Sequence of chain 1.A:
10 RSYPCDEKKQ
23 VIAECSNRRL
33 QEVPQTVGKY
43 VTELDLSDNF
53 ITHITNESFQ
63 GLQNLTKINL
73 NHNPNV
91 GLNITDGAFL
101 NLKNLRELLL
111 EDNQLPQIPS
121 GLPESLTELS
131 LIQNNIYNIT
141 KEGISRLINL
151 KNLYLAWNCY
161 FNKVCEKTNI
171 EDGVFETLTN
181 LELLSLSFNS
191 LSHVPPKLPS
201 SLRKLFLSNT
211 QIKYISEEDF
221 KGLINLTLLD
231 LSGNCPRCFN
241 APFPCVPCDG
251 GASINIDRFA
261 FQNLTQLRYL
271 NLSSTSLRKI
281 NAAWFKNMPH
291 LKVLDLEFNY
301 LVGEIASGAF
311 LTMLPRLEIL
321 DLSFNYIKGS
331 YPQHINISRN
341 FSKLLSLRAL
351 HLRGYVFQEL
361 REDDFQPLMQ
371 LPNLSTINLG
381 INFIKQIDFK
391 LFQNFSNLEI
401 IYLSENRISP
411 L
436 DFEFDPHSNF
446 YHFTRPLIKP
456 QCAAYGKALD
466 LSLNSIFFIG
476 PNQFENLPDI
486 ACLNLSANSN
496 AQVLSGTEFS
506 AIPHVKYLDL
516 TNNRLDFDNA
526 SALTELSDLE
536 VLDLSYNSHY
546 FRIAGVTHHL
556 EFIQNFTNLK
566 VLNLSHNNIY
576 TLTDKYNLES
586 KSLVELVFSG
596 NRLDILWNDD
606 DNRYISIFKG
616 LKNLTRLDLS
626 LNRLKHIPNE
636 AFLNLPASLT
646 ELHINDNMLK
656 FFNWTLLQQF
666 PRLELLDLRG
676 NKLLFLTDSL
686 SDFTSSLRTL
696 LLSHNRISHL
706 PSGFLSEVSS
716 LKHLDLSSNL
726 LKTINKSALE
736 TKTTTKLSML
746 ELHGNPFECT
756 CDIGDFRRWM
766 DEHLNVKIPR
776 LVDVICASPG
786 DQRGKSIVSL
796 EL

The small molecule below binds the protein below.
Small molecule (SMILES): CC(=O)N[C@@H]1[C@@H](O)[C@H](O)[C@@H](CO)O[C@H]1O

Binding-site contacts:
Ligand atom C7 contacts residue SER587 of chain 1.A at 3.9 Å.
Ligand atom O5 contacts residue SER587 of chain 1.A at 4.2 Å.
Ligand atom C4 contacts residue ASN618 of chain 1.A at 4.0 Å.
Ligand atom C2 contacts residue SER587 of chain 1.A at 4.0 Å.
Ligand atom O7 contacts residue THR562 of chain 1.A at 4.4 Å.
Ligand atom C2 contacts residue LYS586 of chain 1.A at 4.5 Å.
Ligand atom N2 contacts residue SER587 of chain 1.A at 4.3 Å.
Ligand atom C2 contacts residue ASN618 of chain 1.A at 2.1 Å.
Ligand atom O7 contacts residue ASN618 of chain 1.A at 4.1 Å.
Ligand atom O5 contacts residue ASN618 of chain 1.A at 2.3 Å (h-bond).
Ligand atom N2 contacts residue ASN618 of chain 1.A at 2.5 Å (h-bond).
Ligand atom O5 contacts residue VAL589 of chain 1.A at 3.6 Å.
Ligand atom C5 contacts residue ASN618 of chain 1.A at 3.6 Å.
Ligand atom C1 contacts residue SER587 of chain 1.A at 4.1 Å.
Ligand atom C6 contacts residue VAL589 of chain 1.A at 4.3 Å (hydrophobic).
Ligand atom C1 contacts residue VAL589 of chain 1.A at 4.4 Å (hydrophobic).
Ligand atom C1 contacts residue ASN618 of chain 1.A at 1.4 Å.
Ligand atom C8 contacts residue LYS586 of chain 1.A at 3.0 Å.
Ligand atom O3 contacts residue ASN618 of chain 1.A at 4.5 Å.
Ligand atom C7 contacts residue ASN618 of chain 1.A at 3.6 Å.
Ligand atom C3 contacts residue ASN618 of chain 1.A at 3.5 Å.
Ligand atom C7 contacts residue LYS586 of chain 1.A at 3.1 Å.
Ligand atom O6 contacts residue VAL589 of chain 1.A at 3.5 Å.
Ligand atom N2 contacts residue LYS586 of chain 1.A at 3.6 Å (salt-bridge).
Ligand atom O7 contacts residue SER587 of chain 1.A at 3.4 Å.
Ligand atom O7 contacts residue LYS586 of chain 1.A at 3.5 Å (salt-bridge).